Sequence of chain 1.A:
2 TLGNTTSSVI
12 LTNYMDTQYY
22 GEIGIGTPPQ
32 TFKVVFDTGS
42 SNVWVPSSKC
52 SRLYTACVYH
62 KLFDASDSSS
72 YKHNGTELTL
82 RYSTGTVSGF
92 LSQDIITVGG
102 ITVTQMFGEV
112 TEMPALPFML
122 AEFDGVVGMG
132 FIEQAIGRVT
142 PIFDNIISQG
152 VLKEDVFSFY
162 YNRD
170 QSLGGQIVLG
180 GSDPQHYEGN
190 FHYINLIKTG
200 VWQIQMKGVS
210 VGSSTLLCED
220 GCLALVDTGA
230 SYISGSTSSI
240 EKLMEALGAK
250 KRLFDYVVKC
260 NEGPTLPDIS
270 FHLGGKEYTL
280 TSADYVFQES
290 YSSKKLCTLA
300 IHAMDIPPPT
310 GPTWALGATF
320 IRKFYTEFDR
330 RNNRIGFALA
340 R

Binding-site contacts:
Ligand atom C27 contacts residue ASP226 of chain 1.A at 3.7 Å.
Ligand atom C7 contacts residue PHE124 of chain 1.A at 3.7 Å (hydrophobic).
Ligand atom C24 contacts residue GLY228 of chain 1.A at 3.4 Å.
Ligand atom C27 contacts residue GLY40 of chain 1.A at 3.6 Å.
Ligand atom C30 contacts residue ALA229 of chain 1.A at 3.5 Å (hydrophobic).
Ligand atom O22 contacts residue THR18 of chain 1.A at 3.3 Å (h-bond).
Ligand atom O20 contacts residue GLN19 of chain 1.A at 3.7 Å.
Ligand atom C31 contacts residue GLY40 of chain 1.A at 3.5 Å.
Ligand atom C3 contacts residue TYR83 of chain 1.A at 3.4 Å (hydrophobic).
Ligand atom C16 contacts residue GLY228 of chain 1.A at 3.5 Å.
Ligand atom C17 contacts residue GLY40 of chain 1.A at 3.6 Å.
Ligand atom O18 contacts residue GLN19 of chain 1.A at 3.5 Å.
Ligand atom O22 contacts residue TYR20 of chain 1.A at 3.0 Å (h-bond).
Ligand atom C24 contacts residue VAL36 of chain 1.A at 3.6 Å (hydrophobic).
Ligand atom C33 contacts residue ILE305 of chain 1.A at 3.7 Å (hydrophobic).
Ligand atom C16 contacts residue ASP38 of chain 1.A at 3.6 Å.
Ligand atom C23 contacts residue SER230 of chain 1.A at 3.2 Å.
Ligand atom C23 contacts residue THR18 of chain 1.A at 3.4 Å.
Ligand atom C21 contacts residue VAL36 of chain 1.A at 3.6 Å (hydrophobic).
Ligand atom O10 contacts residue THR85 of chain 1.A at 2.8 Å (h-bond).
Ligand atom C17 contacts residue ASP38 of chain 1.A at 3.2 Å.
Ligand atom C6 contacts residue GLY228 of chain 1.A at 3.5 Å.
Ligand atom C23 contacts residue GLY228 of chain 1.A at 3.5 Å.
Ligand atom C12 contacts residue THR85 of chain 1.A at 3.7 Å.
Ligand atom C31 contacts residue LEU224 of chain 1.A at 3.7 Å (hydrophobic).
Ligand atom C29 contacts residue ALA122 of chain 1.A at 3.7 Å (hydrophobic).
Ligand atom C11 contacts residue PHE124 of chain 1.A at 3.7 Å (hydrophobic).
Ligand atom C30 contacts residue TYR20 of chain 1.A at 3.7 Å (hydrophobic).
Ligand atom C29 contacts residue LEU121 of chain 1.A at 3.7 Å (hydrophobic).
Ligand atom C30 contacts residue THR18 of chain 1.A at 3.6 Å.
Ligand atom C13 contacts residue ASP226 of chain 1.A at 3.6 Å.
Ligand atom N8 contacts residue ASP38 of chain 1.A at 2.6 Å (salt-bridge).
Ligand atom C30 contacts residue THR227 of chain 1.A at 3.4 Å.
Ligand atom O18 contacts residue SER230 of chain 1.A at 3.5 Å (h-bond).
Ligand atom C1 contacts residue THR85 of chain 1.A at 3.5 Å.
Ligand atom O22 contacts residue GLN19 of chain 1.A at 3.4 Å.
Ligand atom C16 contacts residue ASP226 of chain 1.A at 3.2 Å.
Ligand atom N8 contacts residue ASP226 of chain 1.A at 2.8 Å (salt-bridge).
Ligand atom C26 contacts residue VAL127 of chain 1.A at 3.6 Å (hydrophobic).
Ligand atom C21 contacts residue GLY228 of chain 1.A at 3.5 Å.

This protein binds this small molecule.
Small molecule (SMILES): COCCCOc1cc(C(=O)N(C[C@@H]2CNC[C@H]2Cc2ccccc2)C(C)C)ccc1OC